Sequence of chain 1.A:
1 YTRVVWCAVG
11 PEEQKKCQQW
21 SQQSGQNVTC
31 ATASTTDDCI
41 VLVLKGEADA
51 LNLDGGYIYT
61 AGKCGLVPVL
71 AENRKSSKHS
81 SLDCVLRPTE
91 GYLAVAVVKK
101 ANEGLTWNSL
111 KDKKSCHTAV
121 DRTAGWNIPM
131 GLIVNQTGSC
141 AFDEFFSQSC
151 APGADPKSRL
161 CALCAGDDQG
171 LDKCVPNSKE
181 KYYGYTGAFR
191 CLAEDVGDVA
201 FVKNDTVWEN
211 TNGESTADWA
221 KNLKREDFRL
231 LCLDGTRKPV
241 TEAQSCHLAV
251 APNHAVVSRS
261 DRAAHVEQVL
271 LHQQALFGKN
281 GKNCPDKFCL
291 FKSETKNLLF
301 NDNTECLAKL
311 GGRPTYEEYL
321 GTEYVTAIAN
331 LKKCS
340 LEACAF

Binding-site contacts:
Ligand atom C7 contacts residue ASN135 of chain 1.A at 3.3 Å.
Ligand atom C4 contacts residue ASN330 of chain 1.A at 4.1 Å.
Ligand atom C3 contacts residue ASN135 of chain 1.A at 3.7 Å.
Ligand atom N2 contacts residue ASN330 of chain 1.A at 4.3 Å.
Ligand atom C8 contacts residue ASN135 of chain 1.A at 4.5 Å.
Ligand atom O7 contacts residue LEU132 of chain 1.A at 4.1 Å.
Ligand atom C7 contacts residue ALA327 of chain 1.A at 4.5 Å (hydrophobic).
Ligand atom C1 contacts residue THR326 of chain 1.A at 4.1 Å.
Ligand atom C6 contacts residue THR326 of chain 1.A at 4.4 Å.
Ligand atom C1 contacts residue ASN330 of chain 1.A at 4.4 Å.
Ligand atom C5 contacts residue ASN330 of chain 1.A at 4.1 Å.
Ligand atom O3 contacts residue ALA327 of chain 1.A at 4.2 Å.
Ligand atom C3 contacts residue ASN330 of chain 1.A at 4.3 Å.
Ligand atom C8 contacts residue GLY131 of chain 1.A at 3.9 Å.
Ligand atom N2 contacts residue ASN135 of chain 1.A at 2.7 Å (h-bond).
Ligand atom O6 contacts residue THR326 of chain 1.A at 3.2 Å (h-bond).
Ligand atom O5 contacts residue ASN135 of chain 1.A at 2.3 Å (h-bond).
Ligand atom C5 contacts residue ASN135 of chain 1.A at 3.6 Å.
Ligand atom C7 contacts residue ASN330 of chain 1.A at 3.8 Å.
Ligand atom C8 contacts residue ALA327 of chain 1.A at 4.0 Å (hydrophobic).
Ligand atom C8 contacts residue LEU132 of chain 1.A at 4.0 Å (hydrophobic).
Ligand atom C7 contacts residue GLY131 of chain 1.A at 4.5 Å.
Ligand atom O7 contacts residue ASN330 of chain 1.A at 3.3 Å (h-bond).
Ligand atom C4 contacts residue ASN135 of chain 1.A at 4.2 Å.
Ligand atom C1 contacts residue ASN135 of chain 1.A at 1.4 Å.
Ligand atom O7 contacts residue ASN135 of chain 1.A at 3.5 Å (h-bond).
Ligand atom O6 contacts residue GLU323 of chain 1.A at 4.5 Å.
Ligand atom N2 contacts residue GLY131 of chain 1.A at 4.3 Å.
Ligand atom C8 contacts residue ASN330 of chain 1.A at 4.2 Å.
Ligand atom O4 contacts residue ASN330 of chain 1.A at 3.4 Å (h-bond).
Ligand atom C2 contacts residue ASN135 of chain 1.A at 2.3 Å.
Ligand atom O3 contacts residue THR326 of chain 1.A at 4.5 Å.
Ligand atom C3 contacts residue ALA327 of chain 1.A at 4.4 Å (hydrophobic).
Ligand atom N2 contacts residue ALA327 of chain 1.A at 4.4 Å.
Ligand atom C8 contacts residue ILE128 of chain 1.A at 4.5 Å (hydrophobic).

This small molecule binds to this protein.
Small molecule (SMILES): CC(=O)N[C@H]1[C@@H](O[C@H]2[C@H](O)[C@@H](NC(C)=O)CO[C@@H]2CO)O[C@H](CO)[C@@H](O[C@H]2O[C@H](CO[C@H]3O[C@H](CO)[C@@H](O)[C@H](O)[C@@H]3O)[C@@H](O[C@@H]3O[C@H](CO)[C@@H](O)[C@H](O)[C@@H]3O)[C@H](O)[C@@H]2O)[C@@H]1O